A protein and the small-molecule ligand that binds it are described below.
Small molecule (SMILES): CC(=O)N[C@@H]1[C@@H](O)[C@H](O)[C@@H](CO)O[C@H]1O

Binding-site contacts:
Ligand atom C2 contacts residue ASN332 of chain 1.A at 2.4 Å.
Ligand atom O5 contacts residue VAL335 of chain 1.A at 3.9 Å.
Ligand atom C3 contacts residue ASN332 of chain 1.A at 3.8 Å.
Ligand atom C5 contacts residue SER334 of chain 1.A at 4.4 Å.
Ligand atom C5 contacts residue ASN332 of chain 1.A at 3.6 Å.
Ligand atom C1 contacts residue ASN332 of chain 1.A at 1.4 Å.
Ligand atom N2 contacts residue ASN332 of chain 1.A at 2.9 Å (h-bond).
Ligand atom O6 contacts residue SER334 of chain 1.A at 4.0 Å.
Ligand atom C8 contacts residue ASN332 of chain 1.A at 4.2 Å.
Ligand atom C4 contacts residue ASN332 of chain 1.A at 4.2 Å.
Ligand atom C7 contacts residue ASN332 of chain 1.A at 3.1 Å.
Ligand atom O6 contacts residue VAL335 of chain 1.A at 3.9 Å.
Ligand atom O5 contacts residue ASN332 of chain 1.A at 2.4 Å (h-bond).
Ligand atom C1 contacts residue VAL335 of chain 1.A at 4.4 Å (hydrophobic).
Ligand atom C1 contacts residue SER334 of chain 1.A at 4.1 Å.
Ligand atom O7 contacts residue ASN332 of chain 1.A at 3.0 Å (h-bond).
Ligand atom O5 contacts residue SER334 of chain 1.A at 4.3 Å.

Sequence of chain 1.A:
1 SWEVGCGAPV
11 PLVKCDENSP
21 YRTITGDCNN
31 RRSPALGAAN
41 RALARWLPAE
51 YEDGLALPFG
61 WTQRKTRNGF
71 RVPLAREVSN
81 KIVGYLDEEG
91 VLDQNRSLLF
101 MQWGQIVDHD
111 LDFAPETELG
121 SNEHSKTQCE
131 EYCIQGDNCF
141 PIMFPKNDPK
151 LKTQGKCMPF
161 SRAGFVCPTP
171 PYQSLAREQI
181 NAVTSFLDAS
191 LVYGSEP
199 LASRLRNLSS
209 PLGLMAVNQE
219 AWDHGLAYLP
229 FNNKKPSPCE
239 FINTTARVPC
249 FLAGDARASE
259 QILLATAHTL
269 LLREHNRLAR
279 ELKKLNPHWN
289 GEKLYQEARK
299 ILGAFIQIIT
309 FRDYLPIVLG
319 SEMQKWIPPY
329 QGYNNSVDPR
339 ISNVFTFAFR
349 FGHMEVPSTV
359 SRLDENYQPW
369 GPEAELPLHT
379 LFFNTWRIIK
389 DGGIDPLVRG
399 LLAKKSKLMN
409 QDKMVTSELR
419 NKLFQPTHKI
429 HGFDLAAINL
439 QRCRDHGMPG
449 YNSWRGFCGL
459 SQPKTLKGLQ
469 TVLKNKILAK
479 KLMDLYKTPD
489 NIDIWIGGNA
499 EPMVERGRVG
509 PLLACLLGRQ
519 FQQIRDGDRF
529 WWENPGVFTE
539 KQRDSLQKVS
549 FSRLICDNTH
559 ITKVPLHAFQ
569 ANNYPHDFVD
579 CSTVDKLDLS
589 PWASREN